Binding-site contacts:
Ligand atom N2 contacts residue ASN118 of chain 7.A at 2.9 Å (h-bond).
Ligand atom C6 contacts residue PHE119 of chain 7.A at 4.0 Å (hydrophobic).
Ligand atom C8 contacts residue ASP67 of chain 7.A at 3.7 Å.
Ligand atom O6 contacts residue THR120 of chain 7.A at 3.6 Å (h-bond).
Ligand atom C8 contacts residue SER66 of chain 7.A at 3.6 Å.
Ligand atom N2 contacts residue TYR90 of chain 7.A at 4.4 Å.
Ligand atom C1 contacts residue THR89 of chain 7.A at 4.2 Å.
Ligand atom O5 contacts residue PHE119 of chain 7.A at 3.9 Å.
Ligand atom C5 contacts residue THR120 of chain 7.A at 4.2 Å.
Ligand atom C7 contacts residue ASN118 of chain 7.A at 3.8 Å.
Ligand atom C8 contacts residue ASN118 of chain 7.A at 3.7 Å.
Ligand atom C5 contacts residue ASN118 of chain 7.A at 3.6 Å.
Ligand atom O6 contacts residue ASN118 of chain 7.A at 4.2 Å.
Ligand atom C4 contacts residue ASN118 of chain 7.A at 4.2 Å.
Ligand atom O5 contacts residue THR89 of chain 7.A at 4.5 Å.
Ligand atom O6 contacts residue PHE119 of chain 7.A at 2.8 Å (h-bond).
Ligand atom C3 contacts residue ASN118 of chain 7.A at 3.8 Å.
Ligand atom C1 contacts residue ASN118 of chain 7.A at 1.4 Å.
Ligand atom O5 contacts residue ASN118 of chain 7.A at 2.4 Å (h-bond).
Ligand atom O5 contacts residue THR120 of chain 7.A at 3.4 Å (h-bond).
Ligand atom O6 contacts residue THR89 of chain 7.A at 3.9 Å.
Ligand atom C6 contacts residue THR120 of chain 7.A at 3.8 Å.
Ligand atom C2 contacts residue ASN118 of chain 7.A at 2.5 Å.
Ligand atom C1 contacts residue SER66 of chain 7.A at 4.5 Å.

Sequence of chain 7.A:
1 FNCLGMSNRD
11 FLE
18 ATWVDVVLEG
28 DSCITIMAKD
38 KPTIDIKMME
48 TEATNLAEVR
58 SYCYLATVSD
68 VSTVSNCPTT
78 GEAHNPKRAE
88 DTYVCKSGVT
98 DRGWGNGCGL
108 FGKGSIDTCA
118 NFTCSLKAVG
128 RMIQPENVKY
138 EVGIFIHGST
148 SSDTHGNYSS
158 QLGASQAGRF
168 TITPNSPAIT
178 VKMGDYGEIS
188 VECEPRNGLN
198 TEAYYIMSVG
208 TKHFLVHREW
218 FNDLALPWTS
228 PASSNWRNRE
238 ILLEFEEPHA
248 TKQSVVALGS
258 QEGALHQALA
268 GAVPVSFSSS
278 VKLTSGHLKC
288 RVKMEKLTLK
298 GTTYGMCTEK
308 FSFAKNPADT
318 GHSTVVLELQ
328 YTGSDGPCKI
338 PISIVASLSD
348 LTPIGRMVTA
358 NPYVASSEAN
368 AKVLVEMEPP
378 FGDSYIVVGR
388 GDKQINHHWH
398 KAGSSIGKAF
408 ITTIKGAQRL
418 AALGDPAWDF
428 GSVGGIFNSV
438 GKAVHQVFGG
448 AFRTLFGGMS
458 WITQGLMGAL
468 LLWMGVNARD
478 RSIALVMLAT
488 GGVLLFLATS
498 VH

The small molecule below binds the protein below.
Small molecule (SMILES): CC(=O)N[C@@H]1[C@@H](O)[C@H](O)[C@@H](CO)O[C@H]1O